Binding-site contacts:
Ligand atom C1 contacts residue LYS91 of chain 1.P at 2.3 Å.
Ligand atom C1 contacts residue TYR137 of chain 1.P at 4.1 Å (hydrophobic).
Ligand atom C5 contacts residue TYR137 of chain 1.P at 2.9 Å (hydrophobic).
Ligand atom C4 contacts residue ASN34 of chain 1.P at 3.4 Å.
Ligand atom C5 contacts residue SER172 of chain 1.P at 4.5 Å.
Ligand atom C3 contacts residue THR33 of chain 1.P at 4.3 Å.
Ligand atom C2 contacts residue THR33 of chain 1.P at 4.3 Å.
Ligand atom C4 contacts residue ASP12 of chain 1.P at 3.8 Å.
Ligand atom C1 contacts residue LEU113 of chain 1.P at 4.1 Å (hydrophobic).
Ligand atom C5 contacts residue THR115 of chain 1.P at 4.5 Å.
Ligand atom C1 contacts residue THR115 of chain 1.P at 3.0 Å.
Ligand atom C5 contacts residue LYS91 of chain 1.P at 4.3 Å.
Ligand atom C2 contacts residue THR115 of chain 1.P at 4.0 Å.
Ligand atom O4 contacts residue ILE37 of chain 1.P at 4.4 Å.
Ligand atom C3 contacts residue LYS91 of chain 1.P at 2.3 Å.
Ligand atom O4 contacts residue ASP12 of chain 1.P at 3.0 Å (salt-bridge).
Ligand atom C3 contacts residue ASP12 of chain 1.P at 3.7 Å.
Ligand atom C1 contacts residue ALA171 of chain 1.P at 4.3 Å (hydrophobic).
Ligand atom C5 contacts residue ALA171 of chain 1.P at 2.9 Å (hydrophobic).
Ligand atom C4 contacts residue TYR137 of chain 1.P at 4.0 Å (hydrophobic).
Ligand atom C1 contacts residue ALA135 of chain 1.P at 3.3 Å (hydrophobic).
Ligand atom C3 contacts residue THR32 of chain 1.P at 4.5 Å.
Ligand atom C2 contacts residue LYS91 of chain 1.P at 1.3 Å.
Ligand atom C3 contacts residue ASN34 of chain 1.P at 3.6 Å.
Ligand atom C4 contacts residue ALA171 of chain 1.P at 3.8 Å (hydrophobic).
Ligand atom O4 contacts residue ALA171 of chain 1.P at 4.3 Å.
Ligand atom O4 contacts residue ASN34 of chain 1.P at 2.7 Å (h-bond).
Ligand atom C4 contacts residue LYS91 of chain 1.P at 3.7 Å.

Sequence of chain 1.P:
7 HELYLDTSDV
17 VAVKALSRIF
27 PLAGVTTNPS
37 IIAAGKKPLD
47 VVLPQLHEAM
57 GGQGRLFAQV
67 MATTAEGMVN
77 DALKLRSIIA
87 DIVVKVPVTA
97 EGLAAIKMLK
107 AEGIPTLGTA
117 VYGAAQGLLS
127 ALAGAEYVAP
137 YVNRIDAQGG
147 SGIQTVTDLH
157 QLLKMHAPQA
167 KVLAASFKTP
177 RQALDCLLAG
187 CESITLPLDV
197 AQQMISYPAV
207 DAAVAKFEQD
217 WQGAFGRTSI

The small molecule below binds the protein below.
Small molecule (SMILES): CC(=O)CC(C)=O